Sequence of chain 1.O:
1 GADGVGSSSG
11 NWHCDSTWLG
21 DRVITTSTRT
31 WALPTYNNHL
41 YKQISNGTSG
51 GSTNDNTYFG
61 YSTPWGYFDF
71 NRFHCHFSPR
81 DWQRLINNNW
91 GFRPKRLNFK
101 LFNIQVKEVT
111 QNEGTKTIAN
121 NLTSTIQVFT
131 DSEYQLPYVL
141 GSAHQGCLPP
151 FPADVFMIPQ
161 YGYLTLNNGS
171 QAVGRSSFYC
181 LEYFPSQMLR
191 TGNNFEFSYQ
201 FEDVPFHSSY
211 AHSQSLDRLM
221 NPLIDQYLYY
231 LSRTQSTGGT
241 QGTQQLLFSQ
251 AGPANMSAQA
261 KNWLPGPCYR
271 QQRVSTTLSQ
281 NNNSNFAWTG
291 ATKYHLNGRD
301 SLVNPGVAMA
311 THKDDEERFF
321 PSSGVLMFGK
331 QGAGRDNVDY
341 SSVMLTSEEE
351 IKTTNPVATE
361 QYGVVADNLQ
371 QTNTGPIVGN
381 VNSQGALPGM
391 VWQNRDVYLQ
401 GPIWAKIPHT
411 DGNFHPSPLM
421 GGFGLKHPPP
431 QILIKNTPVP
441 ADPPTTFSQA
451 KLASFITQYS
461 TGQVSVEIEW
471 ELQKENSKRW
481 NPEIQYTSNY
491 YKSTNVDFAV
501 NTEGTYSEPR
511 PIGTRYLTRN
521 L

The small molecule below binds the protein below.
Small molecule (SMILES): Nc1ncnc2c1ncn2[C@H]1C[C@H](O)[C@@H](COP(=O)(O)O)O1

Sequence of chain 1.MA:
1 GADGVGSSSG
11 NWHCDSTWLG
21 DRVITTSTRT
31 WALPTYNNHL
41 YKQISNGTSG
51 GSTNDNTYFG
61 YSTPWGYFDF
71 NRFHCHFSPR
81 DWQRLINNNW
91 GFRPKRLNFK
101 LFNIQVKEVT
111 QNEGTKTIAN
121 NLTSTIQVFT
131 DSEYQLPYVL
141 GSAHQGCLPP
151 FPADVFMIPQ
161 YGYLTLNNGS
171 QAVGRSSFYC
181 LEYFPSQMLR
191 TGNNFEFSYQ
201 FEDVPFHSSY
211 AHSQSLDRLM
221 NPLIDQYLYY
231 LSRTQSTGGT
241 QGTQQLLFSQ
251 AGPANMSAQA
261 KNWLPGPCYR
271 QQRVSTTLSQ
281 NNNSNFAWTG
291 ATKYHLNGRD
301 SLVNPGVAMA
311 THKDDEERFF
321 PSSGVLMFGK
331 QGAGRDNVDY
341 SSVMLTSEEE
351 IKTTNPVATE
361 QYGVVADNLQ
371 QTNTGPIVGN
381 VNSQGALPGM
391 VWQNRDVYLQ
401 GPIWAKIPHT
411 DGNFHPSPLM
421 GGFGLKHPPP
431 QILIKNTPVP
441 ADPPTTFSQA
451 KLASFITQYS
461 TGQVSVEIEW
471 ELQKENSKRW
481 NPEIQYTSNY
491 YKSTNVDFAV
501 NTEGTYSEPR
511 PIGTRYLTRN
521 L

Binding-site contacts:
Ligand atom N1 contacts residue GLY424 of chain 1.O at 3.9 Å.
Ligand atom O5' contacts residue DC1 of chain 1.KC at 2.5 Å (h-bond).
Ligand atom N7 contacts residue HIS415 of chain 1.O at 3.0 Å (h-bond).
Ligand atom N3 contacts residue PRO205 of chain 1.O at 4.4 Å.
Ligand atom O4' contacts residue DC1 of chain 1.KC at 4.2 Å.
Ligand atom OP1 contacts residue DC1 of chain 1.KC at 2.5 Å (h-bond).
Ligand atom C6 contacts residue PRO205 of chain 1.O at 3.9 Å (hydrophobic).
Ligand atom N1 contacts residue PRO416 of chain 1.O at 3.4 Å (h-bond).
Ligand atom C5' contacts residue DC1 of chain 1.KC at 3.8 Å.
Ligand atom C5 contacts residue PRO205 of chain 1.O at 4.2 Å (hydrophobic).
Ligand atom N6 contacts residue SER417 of chain 1.O at 3.5 Å.
Ligand atom N6 contacts residue PRO416 of chain 1.O at 2.8 Å (h-bond).
Ligand atom N3 contacts residue PRO416 of chain 1.O at 4.1 Å.
Ligand atom P contacts residue DC1 of chain 1.KC at 1.6 Å.
Ligand atom C2' contacts residue PRO416 of chain 1.O at 4.5 Å (hydrophobic).
Ligand atom N1 contacts residue PRO205 of chain 1.O at 4.0 Å.
Ligand atom N6 contacts residue ASN394 of chain 1.O at 4.3 Å.
Ligand atom C2 contacts residue PRO416 of chain 1.O at 4.2 Å (hydrophobic).
Ligand atom C2 contacts residue GLY424 of chain 1.O at 4.1 Å.
Ligand atom OP2 contacts residue DC1 of chain 1.KC at 2.5 Å (h-bond).
Ligand atom N7 contacts residue PRO416 of chain 1.O at 3.7 Å.
Ligand atom N9 contacts residue PRO416 of chain 1.O at 4.3 Å.
Ligand atom C8 contacts residue PRO416 of chain 1.O at 4.5 Å (hydrophobic).
Ligand atom C5 contacts residue HIS415 of chain 1.O at 4.3 Å.
Ligand atom N6 contacts residue PRO205 of chain 1.O at 4.2 Å.
Ligand atom C4 contacts residue PRO416 of chain 1.O at 4.0 Å (hydrophobic).
Ligand atom OP2 contacts residue ASP411 of chain 1.MA at 4.2 Å.
Ligand atom C6 contacts residue PRO416 of chain 1.O at 2.9 Å (hydrophobic).
Ligand atom C8 contacts residue HIS415 of chain 1.O at 3.3 Å.
Ligand atom C2 contacts residue PRO205 of chain 1.O at 4.0 Å (hydrophobic).
Ligand atom C5 contacts residue PRO416 of chain 1.O at 3.2 Å (hydrophobic).